Sequence of chain 1.A:
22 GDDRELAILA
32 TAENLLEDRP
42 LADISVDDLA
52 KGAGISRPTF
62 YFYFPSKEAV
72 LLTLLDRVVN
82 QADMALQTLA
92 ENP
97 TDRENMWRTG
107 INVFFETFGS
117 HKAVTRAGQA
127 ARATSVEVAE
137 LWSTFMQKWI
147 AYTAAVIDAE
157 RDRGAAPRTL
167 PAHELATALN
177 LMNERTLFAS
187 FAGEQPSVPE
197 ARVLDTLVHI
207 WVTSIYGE

Binding-site contacts:
Ligand atom O15 contacts residue PHE110 of chain 1.A at 3.6 Å.
Ligand atom N03 contacts residue GLY106 of chain 1.A at 3.7 Å.
Ligand atom F20 contacts residue TRP145 of chain 1.A at 3.5 Å.
Ligand atom F21 contacts residue LEU183 of chain 1.A at 3.5 Å.
Ligand atom O14 contacts residue ASN176 of chain 1.A at 3.3 Å.
Ligand atom C07 contacts residue THR149 of chain 1.A at 3.8 Å.
Ligand atom F22 contacts residue PHE184 of chain 1.A at 3.5 Å.
Ligand atom F21 contacts residue PHE110 of chain 1.A at 3.6 Å.
Ligand atom C05 contacts residue TYR148 of chain 1.A at 3.6 Å (hydrophobic).
Ligand atom C05 contacts residue THR149 of chain 1.A at 3.6 Å.
Ligand atom C11 contacts residue PHE110 of chain 1.A at 3.6 Å (hydrophobic).
Ligand atom C08 contacts residue TRP207 of chain 1.A at 3.6 Å (hydrophobic).
Ligand atom C17 contacts residue TRP145 of chain 1.A at 3.8 Å (hydrophobic).
Ligand atom C18 contacts residue MET142 of chain 1.A at 3.9 Å (hydrophobic).
Ligand atom C18 contacts residue GLU180 of chain 1.A at 3.8 Å.
Ligand atom O15 contacts residue ASN179 of chain 1.A at 2.8 Å (h-bond).
Ligand atom C09 contacts residue TRP207 of chain 1.A at 3.3 Å (hydrophobic).
Ligand atom C01 contacts residue MET102 of chain 1.A at 3.4 Å (hydrophobic).
Ligand atom O14 contacts residue TRP207 of chain 1.A at 3.4 Å.
Ligand atom C08 contacts residue GLY106 of chain 1.A at 3.8 Å.
Ligand atom F22 contacts residue TRP138 of chain 1.A at 3.4 Å.
Ligand atom O14 contacts residue ASN179 of chain 1.A at 3.3 Å.
Ligand atom S13 contacts residue ASN179 of chain 1.A at 3.7 Å.
Ligand atom C11 contacts residue THR149 of chain 1.A at 3.7 Å.
Ligand atom N16 contacts residue PHE110 of chain 1.A at 3.6 Å.
Ligand atom S06 contacts residue TRP103 of chain 1.A at 3.7 Å.
Ligand atom S13 contacts residue PHE110 of chain 1.A at 3.8 Å.
Ligand atom F20 contacts residue TRP138 of chain 1.A at 3.8 Å.
Ligand atom C12 contacts residue THR149 of chain 1.A at 3.1 Å.
Ligand atom C10 contacts residue TRP207 of chain 1.A at 3.6 Å (hydrophobic).
Ligand atom C02 contacts residue TRP103 of chain 1.A at 3.5 Å (hydrophobic).
Ligand atom C17 contacts residue ASN176 of chain 1.A at 3.3 Å.
Ligand atom S06 contacts residue TYR148 of chain 1.A at 3.5 Å.
Ligand atom F22 contacts residue GLU180 of chain 1.A at 3.3 Å.
Ligand atom N03 contacts residue TRP103 of chain 1.A at 3.7 Å.
Ligand atom F20 contacts residue PHE110 of chain 1.A at 3.5 Å.
Ligand atom C10 contacts residue PHE110 of chain 1.A at 3.5 Å (hydrophobic).
Ligand atom C18 contacts residue ASN176 of chain 1.A at 3.5 Å.
Ligand atom C11 contacts residue ASN176 of chain 1.A at 3.5 Å.
Ligand atom N16 contacts residue ASN176 of chain 1.A at 3.7 Å.

The protein below binds the small molecule below.
Small molecule (SMILES): Cc1nc(-c2ccc(S(=O)(=O)NCCC(F)(F)F)cc2)cs1